A protein and the small-molecule ligand that binds it are described below.
Small molecule (SMILES): N#Cc1ccc(N2CCCC2)cn1

Binding-site contacts:
Ligand atom N09 contacts residue GLN290 of chain 1.A at 4.3 Å.
Ligand atom C04 contacts residue PHE280 of chain 1.A at 4.3 Å (hydrophobic).
Ligand atom C07 contacts residue PHE280 of chain 1.A at 4.3 Å (hydrophobic).
Ligand atom C13 contacts residue PHE280 of chain 1.A at 3.2 Å (hydrophobic).
Ligand atom C10 contacts residue ASP289 of chain 1.A at 3.4 Å.
Ligand atom C12 contacts residue PHE196 of chain 1.A at 4.0 Å (hydrophobic).
Ligand atom C06 contacts residue ASP289 of chain 1.A at 3.7 Å.
Ligand atom N09 contacts residue ASP289 of chain 1.A at 3.5 Å (salt-bridge).
Ligand atom C03 contacts residue GLN290 of chain 1.A at 3.8 Å.
Ligand atom C06 contacts residue PHE280 of chain 1.A at 3.1 Å (hydrophobic).
Ligand atom C05 contacts residue GLN290 of chain 1.A at 4.1 Å.
Ligand atom N09 contacts residue PHE280 of chain 1.A at 2.3 Å.
Ligand atom N09 contacts residue PHE196 of chain 1.A at 3.0 Å.
Ligand atom C13 contacts residue LYS292 of chain 1.A at 3.6 Å.
Ligand atom C11 contacts residue ASP289 of chain 1.A at 4.0 Å.
Ligand atom C02 contacts residue GLN290 of chain 1.A at 4.0 Å.
Ligand atom C06 contacts residue PHE196 of chain 1.A at 3.5 Å (hydrophobic).
Ligand atom C12 contacts residue LYS292 of chain 1.A at 2.8 Å.
Ligand atom C05 contacts residue PHE196 of chain 1.A at 3.9 Å (hydrophobic).
Ligand atom C05 contacts residue ASP289 of chain 1.A at 4.3 Å.
Ligand atom C11 contacts residue PHE196 of chain 1.A at 3.8 Å (hydrophobic).
Ligand atom C12 contacts residue ASN193 of chain 1.A at 3.9 Å.
Ligand atom N08 contacts residue GLN290 of chain 1.A at 3.5 Å.
Ligand atom C06 contacts residue GLN290 of chain 1.A at 3.7 Å.
Ligand atom C07 contacts residue ASP289 of chain 1.A at 4.2 Å.
Ligand atom C12 contacts residue PHE280 of chain 1.A at 3.0 Å (hydrophobic).
Ligand atom C10 contacts residue PHE280 of chain 1.A at 1.1 Å (hydrophobic).
Ligand atom C07 contacts residue GLU200 of chain 1.A at 3.8 Å.
Ligand atom C13 contacts residue ASP289 of chain 1.A at 3.7 Å.
Ligand atom C13 contacts residue PHE196 of chain 1.A at 3.3 Å (hydrophobic).
Ligand atom C11 contacts residue LYS292 of chain 1.A at 4.1 Å.
Ligand atom C11 contacts residue PHE280 of chain 1.A at 2.1 Å (hydrophobic).
Ligand atom C10 contacts residue PHE196 of chain 1.A at 3.5 Å (hydrophobic).
Ligand atom C13 contacts residue GLN290 of chain 1.A at 4.4 Å.
Ligand atom C12 contacts residue ASP289 of chain 1.A at 3.7 Å.
Ligand atom C05 contacts residue PHE280 of chain 1.A at 3.1 Å (hydrophobic).
Ligand atom N08 contacts residue GLU200 of chain 1.A at 3.8 Å.
Ligand atom C07 contacts residue GLN290 of chain 1.A at 3.4 Å.
Ligand atom C04 contacts residue GLN290 of chain 1.A at 4.2 Å.
Ligand atom C07 contacts residue PHE196 of chain 1.A at 4.1 Å (hydrophobic).

Sequence of chain 1.A:
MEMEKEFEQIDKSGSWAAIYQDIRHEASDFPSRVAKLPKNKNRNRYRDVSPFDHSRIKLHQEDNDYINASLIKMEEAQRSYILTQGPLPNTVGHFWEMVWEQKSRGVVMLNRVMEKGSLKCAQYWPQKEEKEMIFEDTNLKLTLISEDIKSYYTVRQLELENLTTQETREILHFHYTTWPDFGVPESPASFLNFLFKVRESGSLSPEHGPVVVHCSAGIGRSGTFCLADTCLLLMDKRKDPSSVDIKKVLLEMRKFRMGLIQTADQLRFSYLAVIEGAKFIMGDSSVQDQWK